A small-molecule ligand and the protein it binds are described below.
Small molecule (SMILES): CC(=O)N[C@H]1[C@H](O[C@H]2[C@H](O)[C@@H](NC(C)=O)CO[C@@H]2CO)O[C@H](CO)[C@@H](O)[C@@H]1O

Binding-site contacts:
Ligand atom C3 contacts residue ASN1211 of chain 1.C at 3.8 Å.
Ligand atom C7 contacts residue PHE1209 of chain 1.C at 3.8 Å (hydrophobic).
Ligand atom C5 contacts residue ASN1211 of chain 1.C at 3.6 Å.
Ligand atom C3 contacts residue VAL1207 of chain 1.C at 3.5 Å (hydrophobic).
Ligand atom O4 contacts residue VAL1207 of chain 1.C at 3.4 Å.
Ligand atom C7 contacts residue ASN1211 of chain 1.C at 3.3 Å.
Ligand atom O5 contacts residue ASN1211 of chain 1.C at 2.4 Å (h-bond).
Ligand atom C1 contacts residue ASN1211 of chain 1.C at 1.4 Å.
Ligand atom C7 contacts residue VAL1207 of chain 1.C at 4.3 Å (hydrophobic).
Ligand atom N2 contacts residue VAL1207 of chain 1.C at 3.4 Å (h-bond).
Ligand atom O3 contacts residue VAL1207 of chain 1.C at 3.2 Å.
Ligand atom N2 contacts residue PHE1209 of chain 1.C at 3.5 Å (h-bond).
Ligand atom O7 contacts residue VAL1207 of chain 1.C at 4.4 Å.
Ligand atom C4 contacts residue VAL1207 of chain 1.C at 4.2 Å (hydrophobic).
Ligand atom C2 contacts residue VAL1207 of chain 1.C at 4.1 Å (hydrophobic).
Ligand atom O7 contacts residue ASN1211 of chain 1.C at 4.2 Å.
Ligand atom O7 contacts residue PHE1209 of chain 1.C at 3.5 Å (h-bond).
Ligand atom C1 contacts residue VAL1207 of chain 1.C at 3.8 Å (hydrophobic).
Ligand atom O7 contacts residue GLU1210 of chain 1.C at 4.4 Å.
Ligand atom C8 contacts residue ASN1211 of chain 1.C at 3.4 Å.
Ligand atom N2 contacts residue ASN1211 of chain 1.C at 2.9 Å (h-bond).
Ligand atom C4 contacts residue ASN1211 of chain 1.C at 4.3 Å.
Ligand atom C2 contacts residue ASN1211 of chain 1.C at 2.5 Å.

Sequence of chain 1.C:
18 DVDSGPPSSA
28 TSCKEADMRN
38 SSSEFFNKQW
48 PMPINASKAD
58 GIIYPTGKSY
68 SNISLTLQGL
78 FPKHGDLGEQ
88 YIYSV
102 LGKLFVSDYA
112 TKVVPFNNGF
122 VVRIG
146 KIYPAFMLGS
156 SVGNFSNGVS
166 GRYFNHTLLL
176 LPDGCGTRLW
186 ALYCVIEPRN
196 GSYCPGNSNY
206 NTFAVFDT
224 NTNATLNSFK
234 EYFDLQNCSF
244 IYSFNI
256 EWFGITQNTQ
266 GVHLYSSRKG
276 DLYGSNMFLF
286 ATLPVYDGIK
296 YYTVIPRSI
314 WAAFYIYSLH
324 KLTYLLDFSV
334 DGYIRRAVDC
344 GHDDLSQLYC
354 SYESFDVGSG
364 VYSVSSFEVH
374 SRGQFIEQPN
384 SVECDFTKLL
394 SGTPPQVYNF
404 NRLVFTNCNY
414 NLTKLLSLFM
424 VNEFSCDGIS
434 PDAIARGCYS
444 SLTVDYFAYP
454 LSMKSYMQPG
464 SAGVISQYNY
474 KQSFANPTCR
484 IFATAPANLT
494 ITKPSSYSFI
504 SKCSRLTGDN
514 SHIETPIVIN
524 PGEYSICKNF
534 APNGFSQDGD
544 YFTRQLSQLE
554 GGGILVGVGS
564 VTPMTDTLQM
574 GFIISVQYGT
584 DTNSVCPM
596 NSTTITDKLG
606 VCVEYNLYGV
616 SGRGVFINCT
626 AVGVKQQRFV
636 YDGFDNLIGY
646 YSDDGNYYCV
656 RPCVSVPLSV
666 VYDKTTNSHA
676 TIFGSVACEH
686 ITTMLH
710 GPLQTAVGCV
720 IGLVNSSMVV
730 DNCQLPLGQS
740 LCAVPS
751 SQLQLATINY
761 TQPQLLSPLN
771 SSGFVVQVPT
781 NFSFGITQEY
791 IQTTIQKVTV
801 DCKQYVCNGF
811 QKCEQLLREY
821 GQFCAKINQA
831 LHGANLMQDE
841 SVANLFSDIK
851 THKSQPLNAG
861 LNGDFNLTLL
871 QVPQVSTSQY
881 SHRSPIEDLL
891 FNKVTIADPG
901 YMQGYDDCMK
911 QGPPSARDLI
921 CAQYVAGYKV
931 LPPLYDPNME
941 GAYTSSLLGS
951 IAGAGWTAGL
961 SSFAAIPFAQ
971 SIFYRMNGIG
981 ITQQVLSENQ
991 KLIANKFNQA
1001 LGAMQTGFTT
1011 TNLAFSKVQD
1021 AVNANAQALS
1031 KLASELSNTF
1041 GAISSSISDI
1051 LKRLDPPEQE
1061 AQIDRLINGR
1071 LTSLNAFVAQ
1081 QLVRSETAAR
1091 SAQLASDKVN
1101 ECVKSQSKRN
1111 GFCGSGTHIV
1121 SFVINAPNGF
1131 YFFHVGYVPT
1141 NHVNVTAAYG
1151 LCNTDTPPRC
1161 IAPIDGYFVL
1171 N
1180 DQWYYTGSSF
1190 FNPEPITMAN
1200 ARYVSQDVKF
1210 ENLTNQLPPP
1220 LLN